Binding-site contacts:
Ligand atom OAE contacts residue THR44 of chain 1.B at 3.1 Å (h-bond).
Ligand atom CAG contacts residue E8U1 of chain 1.I at 0.1 Å.
Ligand atom CAJ contacts residue E8U1 of chain 1.I at 0.1 Å.
Ligand atom OAA contacts residue ARG138 of chain 1.B at 2.7 Å (salt-bridge).
Ligand atom OAD contacts residue E8U1 of chain 1.I at 0.0 Å (h-bond).
Ligand atom CAJ contacts residue ALA8 of chain 1.B at 3.8 Å (hydrophobic).
Ligand atom OAD contacts residue ASN135 of chain 1.B at 2.9 Å (h-bond).
Ligand atom CAI contacts residue E8U1 of chain 1.I at 0.1 Å.
Ligand atom CAF contacts residue THR45 of chain 1.B at 3.9 Å.
Ligand atom OAB contacts residue E8U1 of chain 1.I at 0.1 Å (h-bond).
Ligand atom OAC contacts residue LYS162 of chain 1.B at 3.5 Å.
Ligand atom CAL contacts residue LYS162 of chain 1.B at 1.2 Å.
Ligand atom CAG contacts residue ILE204 of chain 1.B at 3.8 Å (hydrophobic).
Ligand atom OAE contacts residue TYR133 of chain 1.B at 3.2 Å.
Ligand atom CAI contacts residue ARG138 of chain 1.B at 3.4 Å.
Ligand atom OAC contacts residue E8U1 of chain 1.I at 0.5 Å (h-bond).
Ligand atom CAL contacts residue TYR133 of chain 1.B at 3.3 Å (hydrophobic).
Ligand atom CAM contacts residue E8U1 of chain 1.I at 0.7 Å.
Ligand atom CAK contacts residue E8U1 of chain 1.I at 0.2 Å.
Ligand atom CAM contacts residue GLY187 of chain 1.B at 3.7 Å.
Ligand atom CAJ contacts residue LYS162 of chain 1.B at 2.4 Å.
Ligand atom OAB contacts residue TYR133 of chain 1.B at 3.8 Å.
Ligand atom OAB contacts residue THR45 of chain 1.B at 2.9 Å (h-bond).
Ligand atom OAB contacts residue THR44 of chain 1.B at 3.4 Å.
Ligand atom CAL contacts residue E8U1 of chain 1.I at 0.0 Å.
Ligand atom CAF contacts residue VAL206 of chain 1.B at 3.7 Å (hydrophobic).
Ligand atom OAE contacts residue LYS162 of chain 1.B at 2.7 Å (salt-bridge).
Ligand atom OAB contacts residue ALA8 of chain 1.B at 3.5 Å.
Ligand atom OAA contacts residue E8U1 of chain 1.I at 0.1 Å (h-bond).
Ligand atom OAB contacts residue LYS162 of chain 1.B at 3.4 Å (salt-bridge).
Ligand atom OAC contacts residue GLY187 of chain 1.B at 2.3 Å (h-bond).
Ligand atom CAI contacts residue ASN135 of chain 1.B at 3.9 Å.
Ligand atom CAM contacts residue TYR133 of chain 1.B at 3.4 Å (hydrophobic).
Ligand atom CAG contacts residue LYS162 of chain 1.B at 2.4 Å.
Ligand atom OAE contacts residue E8U1 of chain 1.I at 0.1 Å (h-bond).
Ligand atom CAJ contacts residue THR44 of chain 1.B at 3.7 Å.
Ligand atom OAD contacts residue ARG138 of chain 1.B at 3.0 Å (salt-bridge).
Ligand atom CAM contacts residue LYS162 of chain 1.B at 3.0 Å.
Ligand atom CAF contacts residue E8U1 of chain 1.I at 0.2 Å.
Ligand atom CAJ contacts residue TYR133 of chain 1.B at 3.2 Å (hydrophobic).

A small-molecule ligand and the protein it binds are described below.
Small molecule (SMILES): O=C(O)CCC(O)CC(=O)C(=O)O

Sequence of chain 1.B:
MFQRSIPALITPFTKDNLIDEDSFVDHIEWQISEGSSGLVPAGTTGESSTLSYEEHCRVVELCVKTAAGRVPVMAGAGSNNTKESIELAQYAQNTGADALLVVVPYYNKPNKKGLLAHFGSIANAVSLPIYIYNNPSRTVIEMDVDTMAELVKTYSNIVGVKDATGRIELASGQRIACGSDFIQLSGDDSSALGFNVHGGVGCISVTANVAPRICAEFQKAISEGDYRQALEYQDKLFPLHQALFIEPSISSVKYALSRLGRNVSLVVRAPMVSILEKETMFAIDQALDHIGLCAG